Binding-site contacts:
Ligand atom C6 contacts residue HIS93 of chain 1.D at 3.0 Å.
Ligand atom C2' contacts residue LYS136 of chain 1.D at 3.3 Å.
Ligand atom O1P contacts residue ASP47 of chain 1.D at 2.9 Å (salt-bridge).
Ligand atom O1P contacts residue HIS232 of chain 1.D at 3.1 Å (h-bond).
Ligand atom OP1 contacts residue HIS158 of chain 1.D at 2.7 Å (h-bond).
Ligand atom C4 contacts residue TYR66 of chain 1.D at 3.5 Å (hydrophobic).
Ligand atom P contacts residue LYS136 of chain 1.D at 3.5 Å.
Ligand atom C5' contacts residue HIS232 of chain 1.D at 3.5 Å.
Ligand atom OP1 contacts residue LYS136 of chain 1.D at 3.1 Å (salt-bridge).
Ligand atom P contacts residue ASN92 of chain 1.D at 3.7 Å.
Ligand atom S2P contacts residue HIS18 of chain 1.D at 3.3 Å.
Ligand atom O1P contacts residue ASN92 of chain 1.D at 3.6 Å (h-bond).
Ligand atom OP2 contacts residue PHE157 of chain 1.D at 3.6 Å.
Ligand atom O3P contacts residue ASN92 of chain 1.D at 2.3 Å (h-bond).
Ligand atom O1P contacts residue HIS234 of chain 1.D at 3.6 Å.
Ligand atom O5' contacts residue HIS232 of chain 1.D at 3.5 Å.
Ligand atom O3P contacts residue FE21 of chain 1.V at 3.0 Å.
Ligand atom OP1 contacts residue PHE157 of chain 1.D at 3.7 Å.
Ligand atom O3' contacts residue LYS136 of chain 1.D at 3.3 Å (salt-bridge).
Ligand atom C5 contacts residue HIS93 of chain 1.D at 3.5 Å.
Ligand atom O2' contacts residue LYS136 of chain 1.D at 2.6 Å (salt-bridge).
Ligand atom S2P contacts residue HIS234 of chain 1.D at 3.4 Å.
Ligand atom O4 contacts residue TYR66 of chain 1.D at 3.5 Å.
Ligand atom S2P contacts residue ZN1 of chain 1.W at 3.8 Å.
Ligand atom P contacts residue ASP47 of chain 1.D at 3.7 Å.
Ligand atom O5' contacts residue LYS136 of chain 1.D at 3.5 Å (salt-bridge).
Ligand atom C6 contacts residue TYR66 of chain 1.D at 3.7 Å (hydrophobic).
Ligand atom C5 contacts residue TYR66 of chain 1.D at 3.5 Å (hydrophobic).
Ligand atom O3P contacts residue ASP47 of chain 1.D at 3.5 Å (salt-bridge).
Ligand atom C5' contacts residue ASN92 of chain 1.D at 3.4 Å.
Ligand atom P contacts residue ZN1 of chain 1.W at 3.6 Å.
Ligand atom O1P contacts residue FE21 of chain 1.V at 2.2 Å.
Ligand atom OP2 contacts residue LYS61 of chain 1.D at 3.2 Å.
Ligand atom O1P contacts residue ZN1 of chain 1.W at 2.5 Å.
Ligand atom O3P contacts residue HIS93 of chain 1.D at 3.1 Å.
Ligand atom S2P contacts residue HIS93 of chain 1.D at 3.4 Å.
Ligand atom P contacts residue FE21 of chain 1.V at 3.2 Å.
Ligand atom N1 contacts residue HIS93 of chain 1.D at 3.6 Å.
Ligand atom O3' contacts residue ILE134 of chain 1.D at 3.7 Å.
Ligand atom O2' contacts residue HIS93 of chain 1.D at 2.9 Å.

Sequence of chain 1.D:
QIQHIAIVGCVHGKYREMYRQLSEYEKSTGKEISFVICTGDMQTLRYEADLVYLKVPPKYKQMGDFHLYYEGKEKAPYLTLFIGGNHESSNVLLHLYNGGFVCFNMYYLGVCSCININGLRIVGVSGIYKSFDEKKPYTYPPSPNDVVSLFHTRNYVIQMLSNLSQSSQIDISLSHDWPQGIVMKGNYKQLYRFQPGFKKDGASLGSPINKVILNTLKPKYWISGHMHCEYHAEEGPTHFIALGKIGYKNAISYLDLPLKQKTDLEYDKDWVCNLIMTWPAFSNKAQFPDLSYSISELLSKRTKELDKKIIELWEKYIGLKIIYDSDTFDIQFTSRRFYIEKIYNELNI

This small molecule binds to this protein.
Small molecule (SMILES): O=c1ccn([C@@H]2O[C@H](CO[P](=O)(O)O[C@H]3[C@@H](O)CO[C@@H]3CO[P](=O)(O)S)[C@@H](O[P](=O)(O)OC[C@H]3OC[C@H](O)[C@@H]3OP(=O)(O)O)[C@H]2O)c(=O)[nH]1